The protein below binds the small molecule below.
Small molecule (SMILES): CC(=O)N[C@@H]1[C@@H](O)[C@H](O)[C@@H](CO)O[C@H]1O

Binding-site contacts:
Ligand atom C7 contacts residue ASN28 of chain 2.A at 3.4 Å.
Ligand atom C3 contacts residue ASN28 of chain 2.A at 3.9 Å.
Ligand atom O6 contacts residue THR30 of chain 2.A at 3.0 Å (h-bond).
Ligand atom O6 contacts residue ALA29 of chain 2.A at 3.6 Å.
Ligand atom C2 contacts residue ASN28 of chain 2.A at 2.6 Å.
Ligand atom C5 contacts residue ALA29 of chain 2.A at 4.2 Å (hydrophobic).
Ligand atom O5 contacts residue ASN28 of chain 2.A at 2.4 Å (h-bond).
Ligand atom C1 contacts residue ASN28 of chain 2.A at 1.4 Å.
Ligand atom O7 contacts residue ASN28 of chain 2.A at 3.6 Å (h-bond).
Ligand atom C6 contacts residue THR30 of chain 2.A at 3.2 Å.
Ligand atom O5 contacts residue ALA29 of chain 2.A at 3.7 Å.
Ligand atom C6 contacts residue ALA29 of chain 2.A at 3.9 Å (hydrophobic).
Ligand atom N2 contacts residue ASN28 of chain 2.A at 3.0 Å (h-bond).
Ligand atom C4 contacts residue ASN28 of chain 2.A at 4.3 Å.
Ligand atom C5 contacts residue ASN28 of chain 2.A at 3.7 Å.

Sequence of chain 2.A:
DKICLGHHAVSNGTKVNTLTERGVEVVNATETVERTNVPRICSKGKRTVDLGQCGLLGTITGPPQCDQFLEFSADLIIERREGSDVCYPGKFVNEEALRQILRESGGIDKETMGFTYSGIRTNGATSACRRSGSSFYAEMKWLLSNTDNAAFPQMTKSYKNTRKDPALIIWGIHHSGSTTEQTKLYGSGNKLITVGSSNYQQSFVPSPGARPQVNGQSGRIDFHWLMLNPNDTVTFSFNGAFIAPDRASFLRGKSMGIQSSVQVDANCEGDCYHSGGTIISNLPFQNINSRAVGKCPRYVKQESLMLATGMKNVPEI